Binding-site contacts:
Ligand atom C4' contacts residue TYR11 of chain 1.A at 3.6 Å (hydrophobic).
Ligand atom N7 contacts residue PHE78 of chain 1.A at 3.7 Å.
Ligand atom N6 contacts residue PHE78 of chain 1.A at 4.2 Å.
Ligand atom C2' contacts residue PRO163 of chain 1.A at 3.6 Å (hydrophobic).
Ligand atom O3' contacts residue THR75 of chain 1.A at 3.7 Å.
Ligand atom O2P contacts residue THR75 of chain 1.A at 3.1 Å (h-bond).
Ligand atom C3' contacts residue HIS73 of chain 1.A at 4.0 Å.
Ligand atom O4' contacts residue THR75 of chain 1.A at 3.9 Å.
Ligand atom O3' contacts residue HIS73 of chain 1.A at 2.7 Å (h-bond).
Ligand atom P contacts residue THR154 of chain 1.A at 3.5 Å.
Ligand atom O1P contacts residue PRO163 of chain 1.A at 3.7 Å.
Ligand atom C8 contacts residue PHE78 of chain 1.A at 3.9 Å (hydrophobic).
Ligand atom O3P contacts residue HIS152 of chain 1.A at 2.7 Å (h-bond).
Ligand atom C6 contacts residue PHE78 of chain 1.A at 3.7 Å (hydrophobic).
Ligand atom O5' contacts residue PHE78 of chain 1.A at 4.0 Å.
Ligand atom C5 contacts residue PHE78 of chain 1.A at 3.6 Å (hydrophobic).
Ligand atom O3P contacts residue THR166 of chain 1.A at 3.9 Å.
Ligand atom P contacts residue HIS152 of chain 1.A at 3.7 Å.
Ligand atom O4' contacts residue TYR11 of chain 1.A at 3.9 Å.
Ligand atom O2P contacts residue HIS152 of chain 1.A at 3.5 Å (h-bond).
Ligand atom O4' contacts residue PHE78 of chain 1.A at 3.7 Å.
Ligand atom C2 contacts residue PHE78 of chain 1.A at 3.5 Å (hydrophobic).
Ligand atom O1P contacts residue THR154 of chain 1.A at 3.2 Å (h-bond).
Ligand atom C5 contacts residue VAL164 of chain 1.A at 4.1 Å (hydrophobic).
Ligand atom O2' contacts residue VAL164 of chain 1.A at 3.4 Å (h-bond).
Ligand atom N9 contacts residue PHE78 of chain 1.A at 4.0 Å.
Ligand atom O3P contacts residue VAL164 of chain 1.A at 4.0 Å.
Ligand atom O3P contacts residue PRO163 of chain 1.A at 2.8 Å (h-bond).
Ligand atom C1' contacts residue THR75 of chain 1.A at 3.8 Å.
Ligand atom C5' contacts residue TYR11 of chain 1.A at 3.5 Å (hydrophobic).
Ligand atom C2' contacts residue VAL164 of chain 1.A at 4.1 Å (hydrophobic).
Ligand atom C4 contacts residue PHE78 of chain 1.A at 3.5 Å (hydrophobic).
Ligand atom N3 contacts residue PHE78 of chain 1.A at 3.3 Å.
Ligand atom N1 contacts residue PHE78 of chain 1.A at 3.6 Å.
Ligand atom O1P contacts residue HIS73 of chain 1.A at 3.8 Å.
Ligand atom O2' contacts residue PRO163 of chain 1.A at 3.2 Å.
Ligand atom C3' contacts residue PRO163 of chain 1.A at 3.8 Å (hydrophobic).
Ligand atom O3P contacts residue THR154 of chain 1.A at 2.7 Å (h-bond).
Ligand atom P contacts residue PRO163 of chain 1.A at 3.8 Å.
Ligand atom C4' contacts residue THR75 of chain 1.A at 4.1 Å.

The small molecule below binds the protein below.
Small molecule (SMILES): Nc1ncnc2c1ncn2[C@@H]1O[C@H](CO)[C@@H](O)[C@H]1OP(=O)(O)O

Sequence of chain 1.A:
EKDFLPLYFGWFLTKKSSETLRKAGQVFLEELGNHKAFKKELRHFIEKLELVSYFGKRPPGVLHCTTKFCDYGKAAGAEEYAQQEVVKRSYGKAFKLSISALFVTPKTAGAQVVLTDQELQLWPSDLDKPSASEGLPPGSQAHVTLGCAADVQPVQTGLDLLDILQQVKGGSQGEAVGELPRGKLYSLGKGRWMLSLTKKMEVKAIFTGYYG